Sequence of chain 1.A:
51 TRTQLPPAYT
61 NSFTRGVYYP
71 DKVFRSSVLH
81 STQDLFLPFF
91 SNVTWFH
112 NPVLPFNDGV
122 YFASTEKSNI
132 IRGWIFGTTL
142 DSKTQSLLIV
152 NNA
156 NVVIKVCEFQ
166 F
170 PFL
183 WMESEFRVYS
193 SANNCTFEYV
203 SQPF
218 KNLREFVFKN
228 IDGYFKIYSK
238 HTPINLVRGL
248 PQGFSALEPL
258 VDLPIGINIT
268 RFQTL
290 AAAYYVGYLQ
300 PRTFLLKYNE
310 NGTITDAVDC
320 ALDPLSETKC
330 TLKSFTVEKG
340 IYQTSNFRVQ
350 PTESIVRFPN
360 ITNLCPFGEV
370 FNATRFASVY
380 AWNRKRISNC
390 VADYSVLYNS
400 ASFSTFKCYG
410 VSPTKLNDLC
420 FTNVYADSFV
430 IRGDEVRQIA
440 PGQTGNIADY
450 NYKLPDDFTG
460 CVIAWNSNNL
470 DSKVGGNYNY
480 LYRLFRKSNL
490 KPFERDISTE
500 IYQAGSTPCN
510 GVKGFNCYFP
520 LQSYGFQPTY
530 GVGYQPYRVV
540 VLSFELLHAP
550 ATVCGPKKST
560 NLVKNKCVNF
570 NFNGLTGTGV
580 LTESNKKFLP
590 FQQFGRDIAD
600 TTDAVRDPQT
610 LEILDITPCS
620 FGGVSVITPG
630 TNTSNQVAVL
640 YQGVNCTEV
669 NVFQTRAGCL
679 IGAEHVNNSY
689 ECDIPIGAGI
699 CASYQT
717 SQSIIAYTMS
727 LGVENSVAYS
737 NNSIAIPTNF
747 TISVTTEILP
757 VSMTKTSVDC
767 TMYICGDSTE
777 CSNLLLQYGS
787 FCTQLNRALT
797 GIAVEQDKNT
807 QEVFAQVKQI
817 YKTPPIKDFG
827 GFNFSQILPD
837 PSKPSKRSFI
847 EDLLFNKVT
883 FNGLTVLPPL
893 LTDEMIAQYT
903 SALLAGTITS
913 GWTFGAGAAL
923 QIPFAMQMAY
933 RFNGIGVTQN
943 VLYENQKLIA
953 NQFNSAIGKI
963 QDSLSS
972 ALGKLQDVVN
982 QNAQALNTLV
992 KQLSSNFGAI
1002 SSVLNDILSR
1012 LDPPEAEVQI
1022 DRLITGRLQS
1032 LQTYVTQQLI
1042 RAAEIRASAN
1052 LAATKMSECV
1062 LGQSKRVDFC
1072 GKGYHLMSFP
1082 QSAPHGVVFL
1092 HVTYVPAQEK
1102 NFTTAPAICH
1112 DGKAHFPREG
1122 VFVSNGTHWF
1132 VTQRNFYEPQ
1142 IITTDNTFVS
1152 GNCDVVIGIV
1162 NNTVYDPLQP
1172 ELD

The protein below binds the small molecule below.
Small molecule (SMILES): CC(=O)N[C@@H]1[C@@H](O)[C@H](O)[C@@H](CO)O[C@H]1O

Binding-site contacts:
Ligand atom C7 contacts residue TYR59 of chain 1.A at 4.4 Å (hydrophobic).
Ligand atom O5 contacts residue ASN92 of chain 1.A at 2.5 Å (h-bond).
Ligand atom O3 contacts residue TYR59 of chain 1.A at 4.0 Å.
Ligand atom C2 contacts residue TYR59 of chain 1.A at 3.6 Å (hydrophobic).
Ligand atom C5 contacts residue TYR59 of chain 1.A at 4.2 Å (hydrophobic).
Ligand atom C4 contacts residue ASN92 of chain 1.A at 4.3 Å.
Ligand atom O7 contacts residue ASN92 of chain 1.A at 4.3 Å.
Ligand atom N2 contacts residue ASN92 of chain 1.A at 2.8 Å (h-bond).
Ligand atom C6 contacts residue TYR59 of chain 1.A at 3.9 Å (hydrophobic).
Ligand atom C1 contacts residue TYR59 of chain 1.A at 4.3 Å (hydrophobic).
Ligand atom C2 contacts residue ASN92 of chain 1.A at 2.4 Å.
Ligand atom C1 contacts residue ASN92 of chain 1.A at 1.5 Å.
Ligand atom C5 contacts residue ASN92 of chain 1.A at 3.8 Å.
Ligand atom O5 contacts residue TYR59 of chain 1.A at 3.6 Å.
Ligand atom C3 contacts residue TYR59 of chain 1.A at 4.0 Å (hydrophobic).
Ligand atom C4 contacts residue TYR59 of chain 1.A at 3.7 Å (hydrophobic).
Ligand atom C7 contacts residue ASN92 of chain 1.A at 3.8 Å.
Ligand atom O7 contacts residue TYR59 of chain 1.A at 3.3 Å.
Ligand atom C3 contacts residue ASN92 of chain 1.A at 3.8 Å.